Sequence of chain 16.W:
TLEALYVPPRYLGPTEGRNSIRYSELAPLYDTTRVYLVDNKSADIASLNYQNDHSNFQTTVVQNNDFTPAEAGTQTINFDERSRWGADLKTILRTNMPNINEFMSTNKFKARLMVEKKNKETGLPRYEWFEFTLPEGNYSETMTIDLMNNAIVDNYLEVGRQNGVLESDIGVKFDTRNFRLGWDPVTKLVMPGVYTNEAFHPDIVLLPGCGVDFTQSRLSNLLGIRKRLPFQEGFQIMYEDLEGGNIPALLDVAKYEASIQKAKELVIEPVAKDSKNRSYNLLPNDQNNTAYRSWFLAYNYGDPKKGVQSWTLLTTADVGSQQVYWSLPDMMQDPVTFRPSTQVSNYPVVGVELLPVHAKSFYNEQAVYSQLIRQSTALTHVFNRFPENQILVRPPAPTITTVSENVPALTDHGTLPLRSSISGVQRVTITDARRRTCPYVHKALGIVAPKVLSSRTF

A protein and the small-molecule ligand that binds it are described below.
Small molecule (SMILES): CC(C)[C@H](NC(=O)[C@@H]1CCCN1C(=O)[C@H](CC(N)=O)NC(=O)[C@@H](N)Cc1ccccc1)C(=O)N[C@@H](Cc1ccc(O)cc1)C(=O)N1CCC[C@H]1C(=O)N[C@H](C=O)Cc1ccc(O)cc1

Binding-site contacts:
Ligand atom CE1 contacts residue MET223 of chain 13.W at 3.3 Å (hydrophobic).
Ligand atom CD1 contacts residue GLU289 of chain 13.W at 3.0 Å.
Ligand atom CD contacts residue HIS431 of chain 16.W at 3.8 Å.
Ligand atom OD1 contacts residue GLU199 of chain 16.W at 3.4 Å (salt-bridge).
Ligand atom CZ contacts residue MET223 of chain 13.W at 2.9 Å (hydrophobic).
Ligand atom CZ contacts residue HIS431 of chain 16.W at 3.4 Å.
Ligand atom OH contacts residue THR430 of chain 16.W at 3.4 Å.
Ligand atom CG2 contacts residue LEU189 of chain 16.W at 2.8 Å (hydrophobic).
Ligand atom CD2 contacts residue MET223 of chain 13.W at 3.7 Å (hydrophobic).
Ligand atom CE1 contacts residue HIS431 of chain 16.W at 3.0 Å.
Ligand atom CB contacts residue GLU289 of chain 13.W at 3.8 Å.
Ligand atom CE2 contacts residue MET223 of chain 13.W at 3.5 Å (hydrophobic).
Ligand atom CG1 contacts residue PHE436 of chain 16.W at 3.4 Å (hydrophobic).
Ligand atom CG contacts residue HIS431 of chain 16.W at 3.8 Å.
Ligand atom CG contacts residue GLU199 of chain 16.W at 3.6 Å.
Ligand atom CG2 contacts residue TYR188 of chain 16.W at 3.9 Å (hydrophobic).
Ligand atom CE1 contacts residue GLU289 of chain 13.W at 3.6 Å.
Ligand atom CG contacts residue TYR288 of chain 13.W at 3.4 Å (hydrophobic).
Ligand atom CD1 contacts residue HIS431 of chain 16.W at 3.3 Å.
Ligand atom CE1 contacts residue THR219 of chain 13.W at 3.9 Å.
Ligand atom CG contacts residue GLU289 of chain 13.W at 3.6 Å.
Ligand atom OH contacts residue HIS431 of chain 16.W at 2.9 Å (h-bond).
Ligand atom CZ contacts residue ARG193 of chain 16.W at 3.1 Å.
Ligand atom C contacts residue ARG193 of chain 16.W at 3.3 Å.
Ligand atom CB contacts residue ARG435 of chain 16.W at 3.7 Å.
Ligand atom CD1 contacts residue ARG193 of chain 16.W at 3.7 Å.
Ligand atom OH contacts residue LEU283 of chain 13.W at 3.8 Å.
Ligand atom ND2 contacts residue TYR188 of chain 16.W at 3.5 Å (h-bond).
Ligand atom CG1 contacts residue ARG435 of chain 16.W at 3.8 Å.
Ligand atom O contacts residue ARG193 of chain 16.W at 2.8 Å (salt-bridge).
Ligand atom ND2 contacts residue GLU199 of chain 16.W at 2.9 Å (salt-bridge).
Ligand atom CE1 contacts residue ARG193 of chain 16.W at 3.1 Å.
Ligand atom OH contacts residue MET223 of chain 13.W at 2.2 Å (h-bond).
Ligand atom CB contacts residue LEU189 of chain 16.W at 3.8 Å (hydrophobic).
Ligand atom CE1 contacts residue VAL432 of chain 16.W at 3.8 Å (hydrophobic).
Ligand atom CE2 contacts residue ARG193 of chain 16.W at 3.8 Å.
Ligand atom N contacts residue ARG193 of chain 16.W at 3.8 Å.
Ligand atom CA contacts residue ARG193 of chain 16.W at 3.8 Å.
Ligand atom O contacts residue ARG435 of chain 16.W at 3.5 Å (salt-bridge).
Ligand atom CZ contacts residue THR219 of chain 13.W at 3.2 Å.

Sequence of chain 13.W:
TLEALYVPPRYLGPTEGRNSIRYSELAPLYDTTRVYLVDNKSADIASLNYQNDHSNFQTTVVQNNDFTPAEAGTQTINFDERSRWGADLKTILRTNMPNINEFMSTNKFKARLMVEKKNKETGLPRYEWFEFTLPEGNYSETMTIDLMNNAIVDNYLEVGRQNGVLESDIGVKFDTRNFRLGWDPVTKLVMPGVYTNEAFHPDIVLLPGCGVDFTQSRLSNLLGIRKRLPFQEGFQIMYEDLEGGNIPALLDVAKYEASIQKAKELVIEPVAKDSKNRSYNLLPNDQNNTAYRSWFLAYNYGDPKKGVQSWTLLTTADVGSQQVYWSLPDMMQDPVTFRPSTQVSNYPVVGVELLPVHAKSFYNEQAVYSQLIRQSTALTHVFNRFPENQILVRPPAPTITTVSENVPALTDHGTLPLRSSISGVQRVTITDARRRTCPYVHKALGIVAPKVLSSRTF